Sequence of chain 8.A:
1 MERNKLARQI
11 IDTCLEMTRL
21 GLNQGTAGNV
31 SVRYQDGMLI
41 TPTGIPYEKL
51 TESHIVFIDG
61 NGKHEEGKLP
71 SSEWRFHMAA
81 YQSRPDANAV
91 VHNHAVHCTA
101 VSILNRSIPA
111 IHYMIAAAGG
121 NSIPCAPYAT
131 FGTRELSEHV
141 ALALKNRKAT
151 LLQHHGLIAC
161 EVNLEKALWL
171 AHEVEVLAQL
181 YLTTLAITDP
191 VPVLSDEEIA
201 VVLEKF

Sequence of chain 19.A:
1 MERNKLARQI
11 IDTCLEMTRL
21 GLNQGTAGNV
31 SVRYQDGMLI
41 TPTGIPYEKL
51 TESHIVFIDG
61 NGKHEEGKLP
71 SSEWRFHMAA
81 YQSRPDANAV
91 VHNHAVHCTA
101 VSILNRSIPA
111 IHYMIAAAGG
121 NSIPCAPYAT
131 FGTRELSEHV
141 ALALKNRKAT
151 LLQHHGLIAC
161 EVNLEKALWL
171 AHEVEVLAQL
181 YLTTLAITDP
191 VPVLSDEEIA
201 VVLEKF

Binding-site contacts:
Ligand atom O1P contacts residue SER72 of chain 19.A at 3.6 Å.
Ligand atom O1 contacts residue HIS94 of chain 19.A at 3.0 Å (h-bond).
Ligand atom P contacts residue ASN29 of chain 19.A at 3.9 Å.
Ligand atom N2 contacts residue SER72 of chain 19.A at 4.0 Å.
Ligand atom N2 contacts residue GLU73 of chain 19.A at 3.1 Å (salt-bridge).
Ligand atom P contacts residue THR43 of chain 19.A at 3.9 Å.
Ligand atom N2 contacts residue ASN29 of chain 19.A at 3.6 Å.
Ligand atom P contacts residue SER71 of chain 19.A at 3.8 Å.
Ligand atom O1 contacts residue HIS92 of chain 19.A at 3.2 Å (h-bond).
Ligand atom O1P contacts residue ASN29 of chain 19.A at 3.6 Å.
Ligand atom C2 contacts residue ASN29 of chain 19.A at 3.5 Å.
Ligand atom O1 contacts residue ASN29 of chain 19.A at 3.6 Å.
Ligand atom O2 contacts residue HIS94 of chain 19.A at 3.7 Å.
Ligand atom O3P contacts residue GLY44 of chain 19.A at 2.9 Å (h-bond).
Ligand atom O2 contacts residue HIS92 of chain 19.A at 3.4 Å (h-bond).
Ligand atom O3P contacts residue THR43 of chain 19.A at 3.7 Å.
Ligand atom O3P contacts residue THR26 of chain 19.A at 3.6 Å (h-bond).
Ligand atom O4P contacts residue SER71 of chain 19.A at 2.6 Å (h-bond).
Ligand atom O2P contacts residue SER71 of chain 19.A at 3.7 Å.
Ligand atom O2P contacts residue THR43 of chain 19.A at 2.9 Å (h-bond).
Ligand atom O4P contacts residue GLY28 of chain 19.A at 3.5 Å (h-bond).
Ligand atom N2 contacts residue ZN1 of chain 19.B at 2.8 Å.
Ligand atom C1 contacts residue GLY28 of chain 19.A at 3.6 Å.
Ligand atom O1 contacts residue ZN1 of chain 19.B at 2.2 Å.
Ligand atom O2 contacts residue ZN1 of chain 19.B at 1.9 Å.
Ligand atom C1 contacts residue ASN29 of chain 19.A at 3.3 Å.
Ligand atom C1 contacts residue HIS94 of chain 19.A at 3.9 Å.
Ligand atom O2 contacts residue TYR113 of chain 8.A at 3.4 Å (h-bond).
Ligand atom C2 contacts residue THR26 of chain 19.A at 3.6 Å.
Ligand atom O4P contacts residue ASN29 of chain 19.A at 2.9 Å (h-bond).
Ligand atom O2P contacts residue SER72 of chain 19.A at 2.9 Å (h-bond).
Ligand atom O1 contacts residue GLY28 of chain 19.A at 2.9 Å (h-bond).
Ligand atom C2 contacts residue GLY28 of chain 19.A at 3.6 Å.
Ligand atom O2 contacts residue HIS155 of chain 19.A at 2.9 Å (h-bond).
Ligand atom C1 contacts residue ZN1 of chain 19.B at 2.8 Å.
Ligand atom N2 contacts residue TYR113 of chain 8.A at 3.7 Å.
Ligand atom O2 contacts residue GLU73 of chain 19.A at 2.4 Å (salt-bridge).
Ligand atom C2 contacts residue ALA27 of chain 19.A at 4.0 Å (hydrophobic).
Ligand atom P contacts residue SER72 of chain 19.A at 4.0 Å.
Ligand atom O1 contacts residue ALA27 of chain 19.A at 3.8 Å.

The small molecule below binds the protein below.
Small molecule (SMILES): O=C(COP(=O)(O)O)NO